The protein below binds the small molecule below.
Small molecule (SMILES): Nc1ncnc2c1ncn2[C@@H]1OC[C@@H](O)[C@H]1O

Sequence of chain 2.C:
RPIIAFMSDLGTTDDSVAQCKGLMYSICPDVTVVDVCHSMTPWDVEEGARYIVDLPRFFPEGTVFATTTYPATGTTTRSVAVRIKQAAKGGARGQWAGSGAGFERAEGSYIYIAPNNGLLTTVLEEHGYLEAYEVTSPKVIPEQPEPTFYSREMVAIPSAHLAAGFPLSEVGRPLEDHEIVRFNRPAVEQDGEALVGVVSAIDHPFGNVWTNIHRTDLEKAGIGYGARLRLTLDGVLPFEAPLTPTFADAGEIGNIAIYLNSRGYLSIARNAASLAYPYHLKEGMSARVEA

Sequence of chain 2.B:
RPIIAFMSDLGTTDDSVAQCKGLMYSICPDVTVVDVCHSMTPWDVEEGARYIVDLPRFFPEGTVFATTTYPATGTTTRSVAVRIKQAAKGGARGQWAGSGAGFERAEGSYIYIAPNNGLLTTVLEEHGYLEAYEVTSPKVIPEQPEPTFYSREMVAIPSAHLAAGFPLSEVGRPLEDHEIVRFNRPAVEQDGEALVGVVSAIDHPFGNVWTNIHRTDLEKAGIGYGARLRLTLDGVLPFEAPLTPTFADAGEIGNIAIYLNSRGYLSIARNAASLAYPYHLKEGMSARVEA

Binding-site contacts:
Ligand atom N1 contacts residue ARG277 of chain 2.C at 3.7 Å.
Ligand atom O3' contacts residue ASP16 of chain 2.B at 2.7 Å (salt-bridge).
Ligand atom O3' contacts residue TYR77 of chain 2.B at 3.3 Å (h-bond).
Ligand atom N9 contacts residue PHE254 of chain 2.C at 3.5 Å.
Ligand atom O2' contacts residue TRP50 of chain 2.B at 3.2 Å (h-bond).
Ligand atom N3 contacts residue PHE254 of chain 2.C at 3.4 Å.
Ligand atom C8 contacts residue PHE254 of chain 2.C at 3.7 Å (hydrophobic).
Ligand atom N9 contacts residue TRP50 of chain 2.B at 3.6 Å (h-bond).
Ligand atom N7 contacts residue PHE213 of chain 2.C at 3.5 Å.
Ligand atom N3 contacts residue TRP50 of chain 2.B at 3.4 Å (h-bond).
Ligand atom N6 contacts residue PHE254 of chain 2.C at 3.5 Å.
Ligand atom C2' contacts residue ASP16 of chain 2.B at 3.4 Å.
Ligand atom O2' contacts residue TYR77 of chain 2.B at 3.1 Å (h-bond).
Ligand atom C5 contacts residue PHE254 of chain 2.C at 3.4 Å (hydrophobic).
Ligand atom C3' contacts residue SER158 of chain 2.B at 3.6 Å.
Ligand atom N7 contacts residue PHE254 of chain 2.C at 3.4 Å.
Ligand atom C6 contacts residue ALA279 of chain 2.C at 3.7 Å (hydrophobic).
Ligand atom O2' contacts residue ASP16 of chain 2.B at 2.5 Å (salt-bridge).
Ligand atom O4' contacts residue THR155 of chain 2.B at 3.1 Å (h-bond).
Ligand atom C3' contacts residue ASP16 of chain 2.B at 3.4 Å.
Ligand atom C5 contacts residue TRP50 of chain 2.B at 3.5 Å (hydrophobic).
Ligand atom C4' contacts residue THR155 of chain 2.B at 3.6 Å.
Ligand atom N6 contacts residue ASN215 of chain 2.C at 2.9 Å (h-bond).
Ligand atom C6 contacts residue PHE254 of chain 2.C at 3.4 Å (hydrophobic).
Ligand atom C2 contacts residue PHE254 of chain 2.C at 3.5 Å (hydrophobic).
Ligand atom C6 contacts residue TRP50 of chain 2.B at 3.5 Å (hydrophobic).
Ligand atom C8 contacts residue PHE213 of chain 2.C at 3.5 Å (hydrophobic).
Ligand atom N1 contacts residue PHE254 of chain 2.C at 3.3 Å.
Ligand atom C1' contacts residue TYR77 of chain 2.B at 3.5 Å (hydrophobic).
Ligand atom N1 contacts residue ALA279 of chain 2.C at 2.8 Å (h-bond).
Ligand atom O4' contacts residue THR80 of chain 2.B at 3.5 Å.
Ligand atom N3 contacts residue PRO78 of chain 2.B at 3.3 Å.
Ligand atom C2 contacts residue PRO78 of chain 2.B at 3.4 Å (hydrophobic).
Ligand atom N7 contacts residue ASN215 of chain 2.C at 3.0 Å (h-bond).
Ligand atom C2' contacts residue PHE213 of chain 2.C at 3.6 Å (hydrophobic).
Ligand atom N6 contacts residue ARG277 of chain 2.C at 2.9 Å (salt-bridge).
Ligand atom C2 contacts residue ALA279 of chain 2.C at 3.3 Å (hydrophobic).
Ligand atom O3' contacts residue SER158 of chain 2.B at 2.5 Å (h-bond).
Ligand atom C4 contacts residue PHE254 of chain 2.C at 3.3 Å (hydrophobic).
Ligand atom C4 contacts residue TRP50 of chain 2.B at 3.2 Å (hydrophobic).